A protein and the small-molecule ligand that binds it are described below.
Small molecule (SMILES): CC(=O)N[C@@H]1[C@@H](O)[C@H](O)[C@@H](CO)O[C@H]1O

Sequence of chain 1.E:
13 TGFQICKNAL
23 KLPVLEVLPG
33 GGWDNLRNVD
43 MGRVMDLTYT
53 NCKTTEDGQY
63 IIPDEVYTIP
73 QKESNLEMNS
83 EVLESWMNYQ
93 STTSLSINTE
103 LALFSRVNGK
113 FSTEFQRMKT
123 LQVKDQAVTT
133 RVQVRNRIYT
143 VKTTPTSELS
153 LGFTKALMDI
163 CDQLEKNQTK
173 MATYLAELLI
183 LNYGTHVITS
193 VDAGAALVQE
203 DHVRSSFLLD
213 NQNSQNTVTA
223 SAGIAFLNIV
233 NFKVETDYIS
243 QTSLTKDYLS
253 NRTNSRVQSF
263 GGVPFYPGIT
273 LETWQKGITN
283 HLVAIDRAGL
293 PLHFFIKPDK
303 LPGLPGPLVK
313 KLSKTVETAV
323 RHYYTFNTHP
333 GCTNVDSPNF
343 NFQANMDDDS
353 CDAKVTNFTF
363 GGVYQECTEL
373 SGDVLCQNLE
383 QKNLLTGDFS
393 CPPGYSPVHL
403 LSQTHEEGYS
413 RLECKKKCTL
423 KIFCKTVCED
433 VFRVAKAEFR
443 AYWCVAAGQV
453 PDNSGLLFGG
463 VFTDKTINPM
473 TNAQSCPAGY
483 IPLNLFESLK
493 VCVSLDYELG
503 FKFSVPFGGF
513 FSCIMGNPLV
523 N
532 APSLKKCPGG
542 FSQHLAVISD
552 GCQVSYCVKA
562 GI

Binding-site contacts:
Ligand atom C7 contacts residue ASN169 of chain 1.E at 3.5 Å.
Ligand atom C1 contacts residue ASN169 of chain 1.E at 1.4 Å.
Ligand atom C2 contacts residue ASN169 of chain 1.E at 2.4 Å.
Ligand atom N2 contacts residue ASN169 of chain 1.E at 2.8 Å (h-bond).
Ligand atom O5 contacts residue ASN169 of chain 1.E at 2.4 Å (h-bond).
Ligand atom C5 contacts residue ASN169 of chain 1.E at 3.7 Å.
Ligand atom O7 contacts residue ASN169 of chain 1.E at 3.7 Å.
Ligand atom C3 contacts residue ASN169 of chain 1.E at 3.8 Å.
Ligand atom C4 contacts residue ASN169 of chain 1.E at 4.2 Å.